Sequence of chain 1.A:
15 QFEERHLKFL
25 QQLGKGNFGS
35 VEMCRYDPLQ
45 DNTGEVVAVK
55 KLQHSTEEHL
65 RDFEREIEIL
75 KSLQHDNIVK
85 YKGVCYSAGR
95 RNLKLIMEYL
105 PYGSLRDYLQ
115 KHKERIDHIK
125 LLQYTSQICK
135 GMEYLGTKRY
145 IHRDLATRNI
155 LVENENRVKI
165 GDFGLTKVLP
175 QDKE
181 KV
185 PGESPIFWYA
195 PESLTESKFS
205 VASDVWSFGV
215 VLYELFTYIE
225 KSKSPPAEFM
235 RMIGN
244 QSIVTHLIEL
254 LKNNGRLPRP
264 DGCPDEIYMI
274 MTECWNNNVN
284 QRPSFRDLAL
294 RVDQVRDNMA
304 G

Binding-site contacts:
Ligand atom N26 contacts residue LEU104 of chain 1.A at 2.9 Å (h-bond).
Ligand atom C20 contacts residue LEU27 of chain 1.A at 3.7 Å (hydrophobic).
Ligand atom C25 contacts residue LEU104 of chain 1.A at 3.6 Å (hydrophobic).
Ligand atom N16 contacts residue ALA52 of chain 1.A at 3.7 Å.
Ligand atom C13 contacts residue LEU155 of chain 1.A at 3.6 Å (hydrophobic).
Ligand atom C13 contacts residue ALA52 of chain 1.A at 3.5 Å (hydrophobic).
Ligand atom O27 contacts residue PHE167 of chain 1.A at 3.5 Å (h-bond).
Ligand atom C24 contacts residue LEU104 of chain 1.A at 3.8 Å (hydrophobic).
Ligand atom C25 contacts residue LEU27 of chain 1.A at 3.7 Å (hydrophobic).
Ligand atom C13 contacts residue GLU102 of chain 1.A at 3.6 Å.
Ligand atom C5 contacts residue GLU70 of chain 1.A at 3.5 Å.
Ligand atom N26 contacts residue LEU27 of chain 1.A at 3.8 Å.
Ligand atom C4 contacts residue GLU70 of chain 1.A at 3.6 Å.
Ligand atom C2 contacts residue LYS54 of chain 1.A at 3.8 Å.
Ligand atom O27 contacts residue LEU74 of chain 1.A at 3.0 Å.
Ligand atom C18 contacts residue LEU27 of chain 1.A at 3.6 Å (hydrophobic).
Ligand atom C4 contacts residue LEU99 of chain 1.A at 3.6 Å (hydrophobic).
Ligand atom C24 contacts residue PRO105 of chain 1.A at 3.6 Å (hydrophobic).
Ligand atom C6 contacts residue GLY165 of chain 1.A at 3.3 Å.
Ligand atom C25 contacts residue TYR103 of chain 1.A at 3.6 Å (hydrophobic).
Ligand atom C7 contacts residue GLY165 of chain 1.A at 2.9 Å.
Ligand atom C24 contacts residue TYR103 of chain 1.A at 3.7 Å (hydrophobic).
Ligand atom N16 contacts residue LEU104 of chain 1.A at 3.2 Å (h-bond).
Ligand atom N16 contacts residue TYR103 of chain 1.A at 3.5 Å.
Ligand atom C1 contacts residue ALA52 of chain 1.A at 3.7 Å (hydrophobic).
Ligand atom C24 contacts residue GLY107 of chain 1.A at 3.6 Å.
Ligand atom C1 contacts residue MET101 of chain 1.A at 3.6 Å (hydrophobic).
Ligand atom C24 contacts residue LEU27 of chain 1.A at 3.8 Å (hydrophobic).
Ligand atom O27 contacts residue GLU70 of chain 1.A at 2.6 Å (salt-bridge).
Ligand atom C12 contacts residue LEU155 of chain 1.A at 3.6 Å (hydrophobic).
Ligand atom N15 contacts residue GLU102 of chain 1.A at 2.7 Å (salt-bridge).
Ligand atom N16 contacts residue GLU102 of chain 1.A at 3.6 Å (salt-bridge).
Ligand atom N19 contacts residue LEU27 of chain 1.A at 3.7 Å.
Ligand atom N26 contacts residue TYR103 of chain 1.A at 3.2 Å.
Ligand atom N15 contacts residue TYR103 of chain 1.A at 3.7 Å.
Ligand atom C25 contacts residue GLY107 of chain 1.A at 3.6 Å.
Ligand atom C6 contacts residue MET101 of chain 1.A at 3.8 Å (hydrophobic).
Ligand atom C5 contacts residue LEU74 of chain 1.A at 3.8 Å (hydrophobic).
Ligand atom N15 contacts residue ALA52 of chain 1.A at 3.3 Å.
Ligand atom N15 contacts residue LEU104 of chain 1.A at 3.8 Å.

The protein below binds the small molecule below.
Small molecule (SMILES): CCc1cc(O)ccc1-c1ccc2c(-c3nc4ccccc4[nH]3)n[nH]c2c1